Sequence of chain 1.A:
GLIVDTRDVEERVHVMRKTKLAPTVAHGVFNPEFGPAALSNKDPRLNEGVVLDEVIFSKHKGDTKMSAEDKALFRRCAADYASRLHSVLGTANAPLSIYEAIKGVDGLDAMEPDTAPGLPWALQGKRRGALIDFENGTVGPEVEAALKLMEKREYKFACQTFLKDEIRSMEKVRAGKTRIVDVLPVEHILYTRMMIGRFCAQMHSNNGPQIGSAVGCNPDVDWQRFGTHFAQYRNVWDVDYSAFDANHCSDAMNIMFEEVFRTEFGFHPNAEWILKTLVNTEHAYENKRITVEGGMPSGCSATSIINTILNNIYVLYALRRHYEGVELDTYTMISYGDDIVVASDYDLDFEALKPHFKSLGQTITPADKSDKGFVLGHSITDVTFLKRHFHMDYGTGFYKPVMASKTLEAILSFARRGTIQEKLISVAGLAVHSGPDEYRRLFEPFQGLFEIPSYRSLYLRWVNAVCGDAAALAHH

Binding-site contacts:
Ligand atom O2' contacts residue GLY216 of chain 1.A at 3.3 Å.
Ligand atom O2' contacts residue CYS217 of chain 1.A at 3.5 Å (h-bond).
Ligand atom C2 contacts residue C1 of chain 1.C at 3.7 Å.
Ligand atom O6 contacts residue C1 of chain 1.C at 2.9 Å (h-bond).
Ligand atom OP1 contacts residue GLY216 of chain 1.A at 3.6 Å.
Ligand atom C5' contacts residue HIS204 of chain 1.A at 3.5 Å.
Ligand atom OP1 contacts residue LEU108 of chain 1.A at 3.4 Å.
Ligand atom O4' contacts residue SER301 of chain 1.A at 3.0 Å (h-bond).
Ligand atom O4' contacts residue TYR336 of chain 1.A at 3.9 Å.
Ligand atom C6 contacts residue C1 of chain 1.C at 3.6 Å.
Ligand atom O6 contacts residue C2 of chain 1.C at 3.3 Å (h-bond).
Ligand atom O5' contacts residue SER301 of chain 1.A at 3.3 Å.
Ligand atom N1 contacts residue C1 of chain 1.C at 2.9 Å (h-bond).
Ligand atom P contacts residue ASP109 of chain 1.A at 3.5 Å.
Ligand atom O2' contacts residue HIS204 of chain 1.A at 3.6 Å (h-bond).
Ligand atom N3 contacts residue C1 of chain 1.C at 3.8 Å.
Ligand atom C4' contacts residue SER301 of chain 1.A at 3.3 Å.
Ligand atom C2 contacts residue TYR336 of chain 1.A at 3.9 Å (hydrophobic).
Ligand atom C2 contacts residue C1 of chain 1.C at 3.9 Å.
Ligand atom OP1 contacts residue ASP109 of chain 1.A at 2.8 Å (salt-bridge).
Ligand atom N2 contacts residue C1 of chain 1.C at 3.0 Å (h-bond).
Ligand atom C2 contacts residue C2 of chain 1.C at 3.3 Å.
Ligand atom N2 contacts residue TYR336 of chain 1.A at 2.8 Å (h-bond).
Ligand atom C5' contacts residue ARG193 of chain 1.A at 3.6 Å.
Ligand atom N3 contacts residue C2 of chain 1.C at 3.7 Å.
Ligand atom O5' contacts residue ASP109 of chain 1.A at 3.6 Å (salt-bridge).
Ligand atom N1 contacts residue C2 of chain 1.C at 3.2 Å (h-bond).
Ligand atom O5' contacts residue ARG193 of chain 1.A at 2.8 Å (salt-bridge).
Ligand atom N2 contacts residue C2 of chain 1.C at 2.8 Å (h-bond).
Ligand atom O2' contacts residue ASN218 of chain 1.A at 3.6 Å.
Ligand atom C5' contacts residue GLY216 of chain 1.A at 3.9 Å.
Ligand atom OP2 contacts residue ASP109 of chain 1.A at 3.0 Å (salt-bridge).
Ligand atom C4' contacts residue GLY216 of chain 1.A at 3.7 Å.
Ligand atom O3' contacts residue HIS204 of chain 1.A at 3.8 Å.
Ligand atom OP2 contacts residue ASP109 of chain 1.A at 3.6 Å.
Ligand atom O2 contacts residue C1 of chain 1.C at 3.3 Å (h-bond).
Ligand atom O3' contacts residue GLY216 of chain 1.A at 3.3 Å.
Ligand atom N3 contacts residue SER304 of chain 1.A at 3.7 Å.
Ligand atom C1' contacts residue TYR336 of chain 1.A at 3.4 Å (hydrophobic).
Ligand atom C6 contacts residue C2 of chain 1.C at 3.3 Å.

The small molecule below binds the protein below.
Small molecule (SMILES): Nc1ccn([C@@H]2O[C@H](CO[P](=O)(O)O[C@H]3[C@@H](O)[C@H](n4cnc5c(=O)nc(N)[nH]c54)O[C@@H]3CO[P](=O)(O)O[C@H]3[C@@H](O)[C@H](n4cnc5c(=O)nc(N)[nH]c54)O[C@@H]3CO)[C@@H](O)[C@H]2O)c(=O)n1